Sequence of chain 1.B:
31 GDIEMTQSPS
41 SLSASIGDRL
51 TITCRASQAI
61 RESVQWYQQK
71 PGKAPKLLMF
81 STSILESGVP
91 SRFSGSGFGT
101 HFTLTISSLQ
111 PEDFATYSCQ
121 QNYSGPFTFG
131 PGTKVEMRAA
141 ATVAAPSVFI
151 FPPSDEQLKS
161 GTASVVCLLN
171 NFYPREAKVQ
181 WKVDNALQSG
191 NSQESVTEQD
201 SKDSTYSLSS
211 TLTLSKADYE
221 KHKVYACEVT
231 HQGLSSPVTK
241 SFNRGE

A protein and the small-molecule ligand that binds it are described below.
Small molecule (SMILES): CC(=O)N[C@H]1[C@H](O[C@H]2[C@H](O)[C@@H](NC(C)=O)CO[C@@H]2CO)O[C@H](CO)[C@@H](O[C@@H]2O[C@H](CO[C@H]3O[C@H](CO[C@H]4O[C@H](CO)[C@@H](O)[C@H](O)[C@@H]4O)[C@@H](O)[C@H](O)[C@@H]3O)[C@@H](O)[C@H](O)[C@@H]2O)[C@@H]1O

Sequence of chain 1.A:
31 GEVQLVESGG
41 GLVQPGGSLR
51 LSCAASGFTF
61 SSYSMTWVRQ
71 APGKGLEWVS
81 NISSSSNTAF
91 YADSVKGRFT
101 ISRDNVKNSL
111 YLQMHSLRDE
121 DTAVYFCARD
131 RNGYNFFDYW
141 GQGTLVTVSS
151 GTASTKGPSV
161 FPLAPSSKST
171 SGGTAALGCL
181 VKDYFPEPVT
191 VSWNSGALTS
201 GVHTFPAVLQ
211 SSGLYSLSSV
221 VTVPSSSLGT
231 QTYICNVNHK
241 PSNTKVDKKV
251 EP

Binding-site contacts:
Ligand atom O6 contacts residue TYR134 of chain 1.A at 3.8 Å.
Ligand atom N2 contacts residue ASN122 of chain 1.B at 2.8 Å (h-bond).
Ligand atom N2 contacts residue TYR134 of chain 1.A at 4.2 Å.
Ligand atom O6 contacts residue PHE136 of chain 1.A at 3.9 Å.
Ligand atom O4 contacts residue ILE84 of chain 1.B at 4.4 Å.
Ligand atom C8 contacts residue TYR123 of chain 1.B at 3.6 Å (hydrophobic).
Ligand atom C2 contacts residue TYR134 of chain 1.A at 3.9 Å (hydrophobic).
Ligand atom C8 contacts residue ASN135 of chain 1.A at 4.1 Å.
Ligand atom O3 contacts residue TYR134 of chain 1.A at 3.9 Å.
Ligand atom O5 contacts residue PHE136 of chain 1.A at 3.6 Å.
Ligand atom O6 contacts residue GLN65 of chain 1.B at 4.4 Å.
Ligand atom O5 contacts residue ASN122 of chain 1.B at 2.4 Å (h-bond).
Ligand atom C3 contacts residue ASN122 of chain 1.B at 3.8 Å.
Ligand atom C6 contacts residue PHE136 of chain 1.A at 4.1 Å (hydrophobic).
Ligand atom C6 contacts residue ILE84 of chain 1.B at 4.2 Å (hydrophobic).
Ligand atom C1 contacts residue ASN122 of chain 1.B at 1.4 Å.
Ligand atom C1 contacts residue TYR134 of chain 1.A at 3.8 Å (hydrophobic).
Ligand atom C3 contacts residue TYR134 of chain 1.A at 4.0 Å (hydrophobic).
Ligand atom O6 contacts residue SER81 of chain 1.B at 2.2 Å (h-bond).
Ligand atom C4 contacts residue TYR134 of chain 1.A at 3.9 Å (hydrophobic).
Ligand atom C7 contacts residue ASN135 of chain 1.A at 4.2 Å.
Ligand atom C5 contacts residue ASN122 of chain 1.B at 3.7 Å.
Ligand atom C8 contacts residue ASN122 of chain 1.B at 3.2 Å.
Ligand atom C4 contacts residue ASN122 of chain 1.B at 4.3 Å.
Ligand atom C2 contacts residue ASN122 of chain 1.B at 2.4 Å.
Ligand atom O7 contacts residue ASN122 of chain 1.B at 3.4 Å (h-bond).
Ligand atom C1 contacts residue SER63 of chain 1.B at 4.3 Å.
Ligand atom O7 contacts residue TYR134 of chain 1.A at 3.0 Å (h-bond).
Ligand atom C6 contacts residue TYR134 of chain 1.A at 4.0 Å (hydrophobic).
Ligand atom C5 contacts residue TYR134 of chain 1.A at 3.3 Å (hydrophobic).
Ligand atom C7 contacts residue TYR134 of chain 1.A at 3.8 Å (hydrophobic).
Ligand atom O7 contacts residue GLY133 of chain 1.A at 4.2 Å.
Ligand atom C6 contacts residue PHE80 of chain 1.B at 4.2 Å (hydrophobic).
Ligand atom C6 contacts residue SER81 of chain 1.B at 3.4 Å.
Ligand atom O6 contacts residue PHE80 of chain 1.B at 3.6 Å.
Ligand atom C8 contacts residue SER81 of chain 1.B at 3.7 Å.
Ligand atom O7 contacts residue ASN135 of chain 1.A at 3.5 Å (h-bond).
Ligand atom O4 contacts residue TYR134 of chain 1.A at 3.7 Å.
Ligand atom C7 contacts residue ASN122 of chain 1.B at 3.2 Å.
Ligand atom O5 contacts residue TYR134 of chain 1.A at 3.6 Å.